The protein below binds the small molecule below.
Small molecule (SMILES): CC(=O)N[C@H]1[C@H](O[C@H]2[C@H](O)[C@@H](NC(C)=O)CO[C@@H]2CO)O[C@H](CO)[C@@H](O[C@@H]2O[C@H](CO)[C@@H](O)[C@H](O)[C@@H]2O)[C@@H]1O

Sequence of chain 1.E:
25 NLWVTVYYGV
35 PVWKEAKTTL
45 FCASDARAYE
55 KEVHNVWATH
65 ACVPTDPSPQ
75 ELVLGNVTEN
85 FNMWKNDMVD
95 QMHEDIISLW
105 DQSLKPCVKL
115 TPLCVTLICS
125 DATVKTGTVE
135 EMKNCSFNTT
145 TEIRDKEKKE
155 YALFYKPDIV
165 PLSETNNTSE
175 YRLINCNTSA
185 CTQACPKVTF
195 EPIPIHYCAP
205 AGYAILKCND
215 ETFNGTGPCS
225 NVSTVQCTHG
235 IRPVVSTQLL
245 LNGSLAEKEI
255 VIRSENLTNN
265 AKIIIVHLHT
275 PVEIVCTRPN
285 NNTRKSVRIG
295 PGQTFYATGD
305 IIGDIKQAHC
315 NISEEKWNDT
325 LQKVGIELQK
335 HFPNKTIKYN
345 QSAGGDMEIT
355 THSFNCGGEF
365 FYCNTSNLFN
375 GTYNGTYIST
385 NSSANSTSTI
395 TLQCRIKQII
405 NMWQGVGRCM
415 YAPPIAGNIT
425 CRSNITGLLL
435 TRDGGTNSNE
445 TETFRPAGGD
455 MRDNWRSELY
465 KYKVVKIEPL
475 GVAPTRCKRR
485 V

Binding-site contacts:
Ligand atom C4 contacts residue ASN368 of chain 1.E at 4.3 Å.
Ligand atom C8 contacts residue NAG1 of chain 1.DA at 3.8 Å.
Ligand atom O7 contacts residue ASN368 of chain 1.E at 3.8 Å.
Ligand atom C7 contacts residue ASN368 of chain 1.E at 3.6 Å.
Ligand atom C8 contacts residue THR354 of chain 1.E at 3.4 Å.
Ligand atom C6 contacts residue SER370 of chain 1.E at 4.2 Å.
Ligand atom C2 contacts residue ASN368 of chain 1.E at 2.5 Å.
Ligand atom C1 contacts residue SER370 of chain 1.E at 4.0 Å.
Ligand atom C1 contacts residue ASN368 of chain 1.E at 1.4 Å.
Ligand atom O5 contacts residue ASN368 of chain 1.E at 2.4 Å (h-bond).
Ligand atom C5 contacts residue SER370 of chain 1.E at 3.8 Å.
Ligand atom C5 contacts residue ASN368 of chain 1.E at 3.7 Å.
Ligand atom C3 contacts residue ASN368 of chain 1.E at 3.8 Å.
Ligand atom O5 contacts residue SER370 of chain 1.E at 3.9 Å.
Ligand atom N2 contacts residue ASN368 of chain 1.E at 3.0 Å (h-bond).
Ligand atom C8 contacts residue THR355 of chain 1.E at 4.1 Å.